The protein below binds the small molecule below.
Small molecule (SMILES): CC(=O)N[C@@H]1[C@@H](O)[C@H](O[C@@H]2O[C@H](CO[C@]3(C(=O)O)C[C@H](O)[C@@H](NC(C)=O)[C@H]([C@H](O)[C@H](O)CO)O3)[C@H](O)[C@H](O)[C@H]2O)[C@@H](CO)O[C@H]1O

Binding-site contacts:
Ligand atom C6 contacts residue LEU223 of chain 1.A at 4.0 Å (hydrophobic).
Ligand atom C8 contacts residue GLU187 of chain 1.A at 4.0 Å.
Ligand atom C8 contacts residue TRP149 of chain 1.A at 4.0 Å (hydrophobic).
Ligand atom C4 contacts residue LYS131 of chain 1.A at 3.3 Å.
Ligand atom C1 contacts residue SER132 of chain 1.A at 3.4 Å.
Ligand atom C9 contacts residue TRP149 of chain 1.A at 4.0 Å (hydrophobic).
Ligand atom O9 contacts residue HIS180 of chain 1.A at 3.4 Å (h-bond).
Ligand atom O8 contacts residue TYR94 of chain 1.A at 2.9 Å (h-bond).
Ligand atom O8 contacts residue LEU223 of chain 1.A at 3.9 Å.
Ligand atom O10 contacts residue LYS131 of chain 1.A at 3.9 Å.
Ligand atom O4 contacts residue LEU223 of chain 1.A at 3.4 Å.
Ligand atom C11 contacts residue LEU191 of chain 1.A at 3.7 Å (hydrophobic).
Ligand atom C8 contacts residue TYR94 of chain 1.A at 3.6 Å (hydrophobic).
Ligand atom C9 contacts residue HIS180 of chain 1.A at 3.3 Å.
Ligand atom O1A contacts residue SER132 of chain 1.A at 2.6 Å (h-bond).
Ligand atom O10 contacts residue GLY130 of chain 1.A at 4.0 Å.
Ligand atom O10 contacts residue VAL151 of chain 1.A at 4.0 Å.
Ligand atom C10 contacts residue LYS131 of chain 1.A at 3.8 Å.
Ligand atom O10 contacts residue TRP149 of chain 1.A at 3.8 Å.
Ligand atom O1A contacts residue GLY133 of chain 1.A at 3.8 Å.
Ligand atom O4 contacts residue LYS131 of chain 1.A at 3.6 Å (salt-bridge).
Ligand atom O1B contacts residue GLY133 of chain 1.A at 2.8 Å (h-bond).
Ligand atom O1A contacts residue LEU223 of chain 1.A at 3.5 Å.
Ligand atom C5 contacts residue LYS131 of chain 1.A at 3.6 Å.
Ligand atom O7 contacts residue LEU191 of chain 1.A at 3.5 Å.
Ligand atom C1 contacts residue GLY133 of chain 1.A at 3.7 Å.
Ligand atom C7 contacts residue TRP149 of chain 1.A at 3.7 Å (hydrophobic).
Ligand atom O9 contacts residue GLY225 of chain 1.A at 4.0 Å.
Ligand atom C10 contacts residue TRP149 of chain 1.A at 4.2 Å (hydrophobic).
Ligand atom C4 contacts residue LEU223 of chain 1.A at 4.1 Å (hydrophobic).
Ligand atom O1B contacts residue ASN141 of chain 1.A at 4.0 Å.
Ligand atom C9 contacts residue TYR94 of chain 1.A at 3.2 Å (hydrophobic).
Ligand atom O1B contacts residue SER132 of chain 1.A at 3.5 Å.
Ligand atom O9 contacts residue TYR94 of chain 1.A at 2.9 Å (h-bond).
Ligand atom N5 contacts residue LYS131 of chain 1.A at 2.8 Å (salt-bridge).
Ligand atom O9 contacts residue GLU187 of chain 1.A at 2.7 Å (salt-bridge).
Ligand atom C9 contacts residue LEU191 of chain 1.A at 3.8 Å (hydrophobic).
Ligand atom C9 contacts residue GLU187 of chain 1.A at 3.2 Å.
Ligand atom O8 contacts residue TRP149 of chain 1.A at 3.9 Å.
Ligand atom N5 contacts residue TRP149 of chain 1.A at 4.1 Å.

Sequence of chain 1.A:
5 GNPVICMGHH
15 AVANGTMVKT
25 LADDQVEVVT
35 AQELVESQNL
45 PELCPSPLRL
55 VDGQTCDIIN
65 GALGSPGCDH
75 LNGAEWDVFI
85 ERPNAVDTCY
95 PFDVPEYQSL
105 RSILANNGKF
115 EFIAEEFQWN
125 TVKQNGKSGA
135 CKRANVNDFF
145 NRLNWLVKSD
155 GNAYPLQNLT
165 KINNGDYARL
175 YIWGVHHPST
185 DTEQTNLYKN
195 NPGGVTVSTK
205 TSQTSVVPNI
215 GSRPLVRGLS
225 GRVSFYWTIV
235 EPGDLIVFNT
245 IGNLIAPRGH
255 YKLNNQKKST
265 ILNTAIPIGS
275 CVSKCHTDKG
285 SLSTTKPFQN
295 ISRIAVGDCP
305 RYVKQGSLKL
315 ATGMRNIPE